This protein binds this small molecule.
Small molecule (SMILES): CC(=O)N[C@@H]1[C@@H](O)[C@H](O)[C@@H](CO)O[C@H]1O

Sequence of chain 1.A:
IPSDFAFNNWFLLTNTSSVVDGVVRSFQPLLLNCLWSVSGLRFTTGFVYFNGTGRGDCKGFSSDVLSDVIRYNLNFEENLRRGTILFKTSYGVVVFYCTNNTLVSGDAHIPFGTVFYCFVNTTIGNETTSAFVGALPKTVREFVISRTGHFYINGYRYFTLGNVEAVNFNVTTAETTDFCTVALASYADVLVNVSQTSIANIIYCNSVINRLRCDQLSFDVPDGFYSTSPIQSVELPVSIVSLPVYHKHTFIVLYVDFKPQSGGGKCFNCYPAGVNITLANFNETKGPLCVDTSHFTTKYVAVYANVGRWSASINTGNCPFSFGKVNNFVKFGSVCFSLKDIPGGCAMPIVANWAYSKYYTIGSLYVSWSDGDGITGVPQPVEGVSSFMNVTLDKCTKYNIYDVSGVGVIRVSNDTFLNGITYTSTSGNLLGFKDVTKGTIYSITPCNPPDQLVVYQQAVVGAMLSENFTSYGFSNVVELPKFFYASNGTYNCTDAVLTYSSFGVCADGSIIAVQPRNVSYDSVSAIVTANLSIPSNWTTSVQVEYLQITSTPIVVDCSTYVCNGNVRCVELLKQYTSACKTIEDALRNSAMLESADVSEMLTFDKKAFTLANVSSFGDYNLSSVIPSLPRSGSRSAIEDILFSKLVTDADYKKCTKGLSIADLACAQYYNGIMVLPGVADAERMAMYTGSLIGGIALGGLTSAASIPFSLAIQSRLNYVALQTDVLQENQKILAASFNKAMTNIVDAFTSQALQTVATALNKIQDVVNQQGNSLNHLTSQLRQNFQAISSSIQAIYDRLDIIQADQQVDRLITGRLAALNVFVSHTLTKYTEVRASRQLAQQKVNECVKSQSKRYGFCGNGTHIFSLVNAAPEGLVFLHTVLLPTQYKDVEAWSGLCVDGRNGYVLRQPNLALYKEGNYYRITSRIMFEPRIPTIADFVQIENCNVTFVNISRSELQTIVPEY

Binding-site contacts:
Ligand atom C5 contacts residue ASN440 of chain 1.A at 4.0 Å.
Ligand atom C8 contacts residue ILE290 of chain 1.A at 4.0 Å (hydrophobic).
Ligand atom C8 contacts residue VAL288 of chain 1.A at 3.5 Å (hydrophobic).
Ligand atom C7 contacts residue VAL288 of chain 1.A at 4.2 Å (hydrophobic).
Ligand atom C8 contacts residue ASN440 of chain 1.A at 4.2 Å.
Ligand atom C7 contacts residue ILE290 of chain 1.A at 4.2 Å (hydrophobic).
Ligand atom C3 contacts residue ASN440 of chain 1.A at 4.1 Å.
Ligand atom C2 contacts residue ASN440 of chain 1.A at 2.8 Å.
Ligand atom O7 contacts residue VAL288 of chain 1.A at 4.0 Å.
Ligand atom O7 contacts residue ASN440 of chain 1.A at 2.9 Å (h-bond).
Ligand atom O7 contacts residue ILE290 of chain 1.A at 4.3 Å.
Ligand atom C1 contacts residue ASN440 of chain 1.A at 1.7 Å.
Ligand atom O5 contacts residue ASN440 of chain 1.A at 2.7 Å (h-bond).
Ligand atom N2 contacts residue ASN440 of chain 1.A at 3.1 Å (h-bond).
Ligand atom C7 contacts residue ASN440 of chain 1.A at 3.1 Å.
Ligand atom O6 contacts residue ASN440 of chain 1.A at 4.0 Å.